Sequence of chain 2.A:
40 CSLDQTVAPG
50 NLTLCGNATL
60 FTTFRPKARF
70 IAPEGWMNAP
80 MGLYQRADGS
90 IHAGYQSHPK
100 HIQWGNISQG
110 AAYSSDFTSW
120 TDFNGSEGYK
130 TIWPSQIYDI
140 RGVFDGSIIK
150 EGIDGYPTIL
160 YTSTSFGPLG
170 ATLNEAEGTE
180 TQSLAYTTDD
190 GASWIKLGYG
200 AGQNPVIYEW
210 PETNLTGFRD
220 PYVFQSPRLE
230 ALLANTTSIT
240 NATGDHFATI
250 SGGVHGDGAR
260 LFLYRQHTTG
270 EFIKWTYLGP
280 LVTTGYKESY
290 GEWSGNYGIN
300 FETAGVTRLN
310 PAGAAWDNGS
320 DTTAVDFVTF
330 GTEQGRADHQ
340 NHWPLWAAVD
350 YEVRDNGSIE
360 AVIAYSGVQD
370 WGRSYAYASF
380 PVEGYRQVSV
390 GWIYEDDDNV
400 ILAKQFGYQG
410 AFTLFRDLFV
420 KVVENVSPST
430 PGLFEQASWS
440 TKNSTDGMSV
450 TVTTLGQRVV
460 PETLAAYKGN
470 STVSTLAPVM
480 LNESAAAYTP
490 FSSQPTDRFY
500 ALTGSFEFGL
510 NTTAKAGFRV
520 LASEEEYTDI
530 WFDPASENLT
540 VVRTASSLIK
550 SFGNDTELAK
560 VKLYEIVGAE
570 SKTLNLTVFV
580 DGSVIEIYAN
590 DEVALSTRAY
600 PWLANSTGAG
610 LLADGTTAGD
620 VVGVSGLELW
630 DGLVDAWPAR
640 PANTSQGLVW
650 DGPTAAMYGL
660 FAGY

Binding-site contacts:
Ligand atom C2 contacts residue ASN442 of chain 2.A at 2.4 Å.
Ligand atom C4 contacts residue ASN442 of chain 2.A at 4.1 Å.
Ligand atom O7 contacts residue ASN442 of chain 2.A at 3.5 Å (h-bond).
Ligand atom C6 contacts residue GLY446 of chain 2.A at 3.9 Å.
Ligand atom C3 contacts residue ASN442 of chain 2.A at 3.7 Å.
Ligand atom N2 contacts residue ASN442 of chain 2.A at 2.8 Å (h-bond).
Ligand atom C8 contacts residue ASN442 of chain 2.A at 4.5 Å.
Ligand atom O6 contacts residue GLY446 of chain 2.A at 2.8 Å (h-bond).
Ligand atom O5 contacts residue ASN442 of chain 2.A at 2.2 Å (h-bond).
Ligand atom O5 contacts residue PHE433 of chain 2.A at 4.1 Å.
Ligand atom C1 contacts residue PHE433 of chain 2.A at 4.2 Å (hydrophobic).
Ligand atom C6 contacts residue PRO427 of chain 2.A at 4.3 Å (hydrophobic).
Ligand atom C5 contacts residue PHE433 of chain 2.A at 4.1 Å (hydrophobic).
Ligand atom C5 contacts residue ASN442 of chain 2.A at 3.6 Å.
Ligand atom C7 contacts residue ASN442 of chain 2.A at 3.4 Å.
Ligand atom O5 contacts residue GLY446 of chain 2.A at 4.3 Å.
Ligand atom O6 contacts residue ASN442 of chain 2.A at 4.4 Å.
Ligand atom C1 contacts residue ASN442 of chain 2.A at 1.4 Å.

A small-molecule ligand and the protein it binds are described below.
Small molecule (SMILES): CC(=O)N[C@@H]1[C@@H](O)[C@H](O)[C@@H](CO)O[C@H]1O